Sequence of chain 1.A:
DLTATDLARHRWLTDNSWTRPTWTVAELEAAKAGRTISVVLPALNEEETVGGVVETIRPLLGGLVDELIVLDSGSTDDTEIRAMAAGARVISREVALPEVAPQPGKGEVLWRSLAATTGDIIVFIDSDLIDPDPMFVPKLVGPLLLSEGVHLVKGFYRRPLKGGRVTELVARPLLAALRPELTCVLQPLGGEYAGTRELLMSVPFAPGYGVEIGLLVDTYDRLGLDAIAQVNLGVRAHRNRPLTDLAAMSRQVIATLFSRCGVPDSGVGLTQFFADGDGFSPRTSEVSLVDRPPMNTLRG

A protein and the small-molecule ligand that binds it are described below.
Small molecule (SMILES): O=Cc1ccc(O)cc1

Binding-site contacts:
Ligand atom C5 contacts residue TYR234 of chain 1.A at 4.4 Å (hydrophobic).
Ligand atom O1' contacts residue ARG236 of chain 1.A at 4.4 Å.
Ligand atom C5 contacts residue GLY238 of chain 1.A at 3.8 Å.
Ligand atom C1 contacts residue GLY238 of chain 1.A at 3.8 Å.
Ligand atom C4 contacts residue TYR234 of chain 1.A at 4.2 Å (hydrophobic).
Ligand atom C3 contacts residue GLY238 of chain 1.A at 4.3 Å.
Ligand atom C3 contacts residue ASP235 of chain 1.A at 3.9 Å.
Ligand atom C2 contacts residue GLY238 of chain 1.A at 4.1 Å.
Ligand atom C1 contacts residue LEU237 of chain 1.A at 3.4 Å (hydrophobic).
Ligand atom C1' contacts residue LEU237 of chain 1.A at 3.1 Å (hydrophobic).
Ligand atom C6 contacts residue GLY238 of chain 1.A at 3.6 Å.
Ligand atom O1' contacts residue LEU237 of chain 1.A at 3.6 Å.
Ligand atom C3 contacts residue LEU237 of chain 1.A at 4.1 Å (hydrophobic).
Ligand atom C5 contacts residue LEU237 of chain 1.A at 4.3 Å (hydrophobic).
Ligand atom C6 contacts residue LEU237 of chain 1.A at 3.7 Å (hydrophobic).
Ligand atom C2 contacts residue ARG236 of chain 1.A at 3.3 Å.
Ligand atom O4 contacts residue TYR234 of chain 1.A at 4.2 Å.
Ligand atom O4 contacts residue ASP235 of chain 1.A at 3.8 Å.
Ligand atom C1 contacts residue ARG236 of chain 1.A at 4.3 Å.
Ligand atom C2 contacts residue LEU237 of chain 1.A at 3.8 Å (hydrophobic).
Ligand atom C3 contacts residue ARG236 of chain 1.A at 3.6 Å.
Ligand atom C4 contacts residue ASP235 of chain 1.A at 4.2 Å.
Ligand atom C4 contacts residue GLY238 of chain 1.A at 4.2 Å.
Ligand atom C1' contacts residue GLY238 of chain 1.A at 4.3 Å.